Sequence of chain 1.E:
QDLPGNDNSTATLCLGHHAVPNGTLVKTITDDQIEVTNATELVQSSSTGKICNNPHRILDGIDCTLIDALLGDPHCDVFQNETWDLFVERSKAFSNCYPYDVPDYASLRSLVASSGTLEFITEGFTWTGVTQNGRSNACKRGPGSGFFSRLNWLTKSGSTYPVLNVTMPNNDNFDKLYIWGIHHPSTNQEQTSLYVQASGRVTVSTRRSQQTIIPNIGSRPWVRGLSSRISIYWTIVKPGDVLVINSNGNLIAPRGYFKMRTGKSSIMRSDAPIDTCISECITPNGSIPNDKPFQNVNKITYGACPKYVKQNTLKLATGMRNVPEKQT

Binding-site contacts:
Ligand atom C4 contacts residue TRP222 of chain 1.C at 4.1 Å (hydrophobic).
Ligand atom O6 contacts residue TRP222 of chain 1.C at 3.2 Å.
Ligand atom C1 contacts residue TRP222 of chain 1.C at 3.9 Å (hydrophobic).
Ligand atom C2 contacts residue TRP222 of chain 1.C at 3.9 Å (hydrophobic).
Ligand atom C8 contacts residue VAL242 of chain 1.E at 3.8 Å (hydrophobic).
Ligand atom C2 contacts residue ASN165 of chain 1.E at 2.5 Å.
Ligand atom C1 contacts residue SER219 of chain 1.C at 3.9 Å.
Ligand atom C8 contacts residue ASN165 of chain 1.E at 4.5 Å.
Ligand atom N2 contacts residue TRP222 of chain 1.C at 4.4 Å.
Ligand atom C3 contacts residue TRP222 of chain 1.C at 3.6 Å (hydrophobic).
Ligand atom N2 contacts residue SER219 of chain 1.C at 3.4 Å (h-bond).
Ligand atom C8 contacts residue SER219 of chain 1.C at 3.7 Å.
Ligand atom O5 contacts residue ASN165 of chain 1.E at 2.3 Å (h-bond).
Ligand atom O4 contacts residue TRP222 of chain 1.C at 4.4 Å.
Ligand atom O3 contacts residue TRP222 of chain 1.C at 3.9 Å.
Ligand atom C5 contacts residue ASN165 of chain 1.E at 3.6 Å.
Ligand atom O6 contacts residue THR167 of chain 1.E at 3.4 Å.
Ligand atom C7 contacts residue PRO221 of chain 1.C at 4.3 Å (hydrophobic).
Ligand atom C3 contacts residue TRP222 of chain 1.C at 4.5 Å (hydrophobic).
Ligand atom C2 contacts residue TRP222 of chain 1.C at 4.0 Å (hydrophobic).
Ligand atom N2 contacts residue ASN165 of chain 1.E at 2.9 Å (h-bond).
Ligand atom O3 contacts residue TRP222 of chain 1.C at 4.2 Å.
Ligand atom C2 contacts residue SER219 of chain 1.C at 4.2 Å.
Ligand atom C8 contacts residue PRO221 of chain 1.C at 4.3 Å (hydrophobic).
Ligand atom C5 contacts residue TRP222 of chain 1.C at 4.0 Å (hydrophobic).
Ligand atom C8 contacts residue THR167 of chain 1.E at 4.1 Å.
Ligand atom O7 contacts residue ARG220 of chain 1.C at 4.2 Å.
Ligand atom C7 contacts residue SER219 of chain 1.C at 3.8 Å.
Ligand atom C6 contacts residue VAL244 of chain 1.E at 4.4 Å (hydrophobic).
Ligand atom C3 contacts residue ASN165 of chain 1.E at 3.8 Å.
Ligand atom O7 contacts residue ASN165 of chain 1.E at 3.0 Å (h-bond).
Ligand atom C4 contacts residue TRP222 of chain 1.C at 4.3 Å (hydrophobic).
Ligand atom O7 contacts residue PRO221 of chain 1.C at 3.3 Å.
Ligand atom C1 contacts residue ASN165 of chain 1.E at 1.4 Å.
Ligand atom C6 contacts residue TRP222 of chain 1.C at 4.5 Å (hydrophobic).
Ligand atom C6 contacts residue THR167 of chain 1.E at 3.5 Å.
Ligand atom C7 contacts residue TRP222 of chain 1.C at 3.9 Å (hydrophobic).
Ligand atom O7 contacts residue TRP222 of chain 1.C at 2.9 Å (h-bond).
Ligand atom C4 contacts residue ASN165 of chain 1.E at 4.2 Å.
Ligand atom C7 contacts residue ASN165 of chain 1.E at 3.2 Å.

This protein binds this small molecule.
Small molecule (SMILES): CC(=O)N[C@H]1[C@H](O[C@H]2[C@H](O)[C@@H](NC(C)=O)CO[C@@H]2CO)O[C@H](CO)[C@@H](O[C@@H]2O[C@H](CO)[C@@H](O)[C@H](O)[C@@H]2O)[C@@H]1O

Sequence of chain 1.C:
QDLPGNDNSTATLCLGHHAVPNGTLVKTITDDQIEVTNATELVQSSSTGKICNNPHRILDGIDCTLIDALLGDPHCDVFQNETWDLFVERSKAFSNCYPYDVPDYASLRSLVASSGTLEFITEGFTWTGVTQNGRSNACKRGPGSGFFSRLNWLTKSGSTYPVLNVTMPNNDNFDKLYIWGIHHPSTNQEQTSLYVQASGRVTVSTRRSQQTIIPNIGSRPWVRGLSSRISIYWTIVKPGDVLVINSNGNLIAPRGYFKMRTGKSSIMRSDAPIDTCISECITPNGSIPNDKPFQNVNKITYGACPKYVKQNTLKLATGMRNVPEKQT